Sequence of chain 1.A:
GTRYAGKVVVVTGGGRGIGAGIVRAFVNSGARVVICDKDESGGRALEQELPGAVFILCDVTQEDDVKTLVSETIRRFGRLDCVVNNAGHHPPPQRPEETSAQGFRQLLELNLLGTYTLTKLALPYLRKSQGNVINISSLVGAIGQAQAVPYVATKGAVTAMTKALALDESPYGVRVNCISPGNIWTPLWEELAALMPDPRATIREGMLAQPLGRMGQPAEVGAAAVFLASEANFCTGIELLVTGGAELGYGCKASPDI

Sequence of chain 4.A:
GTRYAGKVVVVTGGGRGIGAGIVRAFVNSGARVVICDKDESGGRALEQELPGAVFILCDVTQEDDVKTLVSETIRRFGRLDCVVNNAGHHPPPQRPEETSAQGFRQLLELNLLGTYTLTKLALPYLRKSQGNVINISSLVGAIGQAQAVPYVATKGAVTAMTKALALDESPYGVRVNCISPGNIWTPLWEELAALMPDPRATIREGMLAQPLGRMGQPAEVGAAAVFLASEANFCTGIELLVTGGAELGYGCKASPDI

The small molecule below binds the protein below.
Small molecule (SMILES): O=C(O)c1ccccc1CCC1Oc2ccccc2O1

Binding-site contacts:
Ligand atom C10 contacts residue NAD1 of chain 4.D at 3.8 Å.
Ligand atom O03 contacts residue TYR255 of chain 1.A at 3.3 Å (h-bond).
Ligand atom C02 contacts residue NAD1 of chain 4.D at 3.3 Å.
Ligand atom O03 contacts residue NAD1 of chain 4.D at 3.8 Å.
Ligand atom C07 contacts residue LEU193 of chain 4.A at 3.7 Å (hydrophobic).
Ligand atom O20 contacts residue HIS95 of chain 4.A at 3.6 Å (h-bond).
Ligand atom C04 contacts residue HIS95 of chain 4.A at 3.8 Å.
Ligand atom C06 contacts residue HIS95 of chain 4.A at 3.7 Å.
Ligand atom C19 contacts residue GLN150 of chain 4.A at 3.8 Å.
Ligand atom C05 contacts residue HIS95 of chain 4.A at 3.8 Å.
Ligand atom C08 contacts residue TRP194 of chain 4.A at 3.6 Å (hydrophobic).
Ligand atom C14 contacts residue LEU197 of chain 4.A at 3.8 Å (hydrophobic).
Ligand atom O01 contacts residue SER143 of chain 4.A at 2.7 Å (h-bond).
Ligand atom C06 contacts residue LEU193 of chain 4.A at 3.5 Å (hydrophobic).
Ligand atom C18 contacts residue PRO98 of chain 4.A at 3.8 Å (hydrophobic).
Ligand atom C09 contacts residue NAD1 of chain 4.D at 3.5 Å.
Ligand atom C05 contacts residue NAD1 of chain 4.D at 3.2 Å.
Ligand atom C08 contacts residue NAD1 of chain 4.D at 3.5 Å.
Ligand atom O20 contacts residue GLN150 of chain 4.A at 2.8 Å (h-bond).
Ligand atom C11 contacts residue GLN150 of chain 4.A at 3.4 Å.
Ligand atom C15 contacts residue LEU197 of chain 4.A at 3.6 Å (hydrophobic).
Ligand atom C02 contacts residue SER143 of chain 4.A at 3.5 Å.
Ligand atom C16 contacts residue THR207 of chain 4.A at 3.8 Å.
Ligand atom C02 contacts residue TYR156 of chain 4.A at 3.6 Å (hydrophobic).
Ligand atom O01 contacts residue TYR156 of chain 4.A at 2.6 Å (h-bond).
Ligand atom C12 contacts residue GLN150 of chain 4.A at 3.7 Å.
Ligand atom C04 contacts residue TYR156 of chain 4.A at 3.8 Å (hydrophobic).
Ligand atom C06 contacts residue NAD1 of chain 4.D at 3.5 Å.
Ligand atom C05 contacts residue TYR156 of chain 4.A at 3.2 Å (hydrophobic).
Ligand atom O03 contacts residue SER143 of chain 4.A at 3.5 Å (h-bond).
Ligand atom C07 contacts residue NAD1 of chain 4.D at 3.6 Å.
Ligand atom C10 contacts residue ASN188 of chain 4.A at 3.5 Å.
Ligand atom C12 contacts residue LEU197 of chain 4.A at 3.9 Å (hydrophobic).
Ligand atom C16 contacts residue LEU197 of chain 4.A at 3.7 Å (hydrophobic).
Ligand atom C15 contacts residue TRP194 of chain 4.A at 3.8 Å (hydrophobic).
Ligand atom O13 contacts residue TRP194 of chain 4.A at 3.6 Å.
Ligand atom C04 contacts residue NAD1 of chain 4.D at 3.3 Å.
Ligand atom O01 contacts residue NAD1 of chain 4.D at 3.1 Å.
Ligand atom C17 contacts residue PRO98 of chain 4.A at 3.8 Å (hydrophobic).
Ligand atom C10 contacts residue TRP194 of chain 4.A at 3.6 Å (hydrophobic).